This small molecule binds to this protein.
Small molecule (SMILES): O=C(NCCc1ccncc1)c1nc([C@@H]2CCCN2C(=O)OCc2ccccc2)[nH]c(=O)c1O

Sequence of chain 5.A:
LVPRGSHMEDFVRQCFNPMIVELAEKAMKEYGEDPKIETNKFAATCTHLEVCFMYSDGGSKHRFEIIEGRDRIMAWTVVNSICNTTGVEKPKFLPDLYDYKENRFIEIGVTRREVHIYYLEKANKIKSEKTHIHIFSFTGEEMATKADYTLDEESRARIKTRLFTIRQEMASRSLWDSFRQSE

Binding-site contacts:
Ligand atom O08 contacts residue ILE121 of chain 5.A at 2.7 Å (h-bond).
Ligand atom C30 contacts residue TYR44 of chain 5.A at 3.5 Å (hydrophobic).
Ligand atom C07 contacts residue TYR131 of chain 5.A at 4.0 Å (hydrophobic).
Ligand atom O01 contacts residue MN1 of chain 5.D at 2.0 Å.
Ligand atom O25 contacts residue MN1 of chain 5.E at 2.4 Å.
Ligand atom C03 contacts residue MN1 of chain 5.D at 4.0 Å.
Ligand atom O25 contacts residue GLU81 of chain 5.A at 3.8 Å.
Ligand atom N06 contacts residue TYR131 of chain 5.A at 3.6 Å (h-bond).
Ligand atom C33 contacts residue THR58 of chain 5.A at 3.8 Å.
Ligand atom C07 contacts residue LYS135 of chain 5.A at 3.6 Å.
Ligand atom N26 contacts residue MN1 of chain 5.E at 3.8 Å.
Ligand atom O08 contacts residue GLY122 of chain 5.A at 3.7 Å.
Ligand atom C02 contacts residue HIS61 of chain 5.A at 3.5 Å.
Ligand atom C31 contacts residue TYR44 of chain 5.A at 3.9 Å (hydrophobic).
Ligand atom C07 contacts residue GLU120 of chain 5.A at 3.5 Å.
Ligand atom C02 contacts residue MN1 of chain 5.D at 2.6 Å.
Ligand atom O08 contacts residue MN1 of chain 5.D at 2.2 Å.
Ligand atom O08 contacts residue HIS61 of chain 5.A at 3.0 Å (h-bond).
Ligand atom O01 contacts residue HIS61 of chain 5.A at 3.6 Å (h-bond).
Ligand atom C24 contacts residue MN1 of chain 5.E at 2.9 Å.
Ligand atom C02 contacts residue GLU120 of chain 5.A at 3.3 Å.
Ligand atom O08 contacts residue LYS135 of chain 5.A at 3.3 Å.
Ligand atom N32 contacts residue GLU46 of chain 5.A at 3.5 Å (salt-bridge).
Ligand atom C07 contacts residue HIS61 of chain 5.A at 3.2 Å.
Ligand atom N06 contacts residue HIS61 of chain 5.A at 3.8 Å.
Ligand atom O01 contacts residue GLU120 of chain 5.A at 2.4 Å (salt-bridge).
Ligand atom C29 contacts residue TYR44 of chain 5.A at 3.8 Å (hydrophobic).
Ligand atom C03 contacts residue MN1 of chain 5.E at 3.5 Å.
Ligand atom C07 contacts residue ILE121 of chain 5.A at 3.7 Å (hydrophobic).
Ligand atom C02 contacts residue MN1 of chain 5.E at 3.4 Å.
Ligand atom O01 contacts residue ASP109 of chain 5.A at 3.3 Å (salt-bridge).
Ligand atom O08 contacts residue GLU120 of chain 5.A at 2.9 Å (salt-bridge).
Ligand atom C11 contacts residue TYR131 of chain 5.A at 3.7 Å (hydrophobic).
Ligand atom O01 contacts residue MN1 of chain 5.E at 2.6 Å.
Ligand atom C31 contacts residue GLU46 of chain 5.A at 4.0 Å.
Ligand atom C07 contacts residue MN1 of chain 5.D at 2.7 Å.
Ligand atom C24 contacts residue GLU81 of chain 5.A at 3.8 Å.
Ligand atom C12 contacts residue TYR131 of chain 5.A at 4.0 Å (hydrophobic).
Ligand atom O08 contacts residue TYR131 of chain 5.A at 3.7 Å.
Ligand atom C28 contacts residue TYR44 of chain 5.A at 3.6 Å (hydrophobic).